Sequence of chain 1.H:
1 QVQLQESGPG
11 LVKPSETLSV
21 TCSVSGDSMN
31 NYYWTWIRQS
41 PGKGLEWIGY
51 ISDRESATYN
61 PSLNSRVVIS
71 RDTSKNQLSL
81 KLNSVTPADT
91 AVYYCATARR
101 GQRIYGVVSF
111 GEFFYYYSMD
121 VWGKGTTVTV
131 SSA

The small molecule below binds the protein below.
Small molecule (SMILES): CC(=O)N[C@H]1[C@H](O[C@H]2[C@H](O)[C@@H](NC(C)=O)CO[C@@H]2CO)O[C@H](CO)[C@@H](O[C@@H]2O[C@H](CO[C@H]3O[C@H](CO[C@H]4O[C@H](CO)[C@@H](O)[C@H](O)[C@@H]4O)[C@@H](O)[C@H](O)[C@@H]3O)[C@@H](O)[C@H](O[C@H]3O[C@H](CO)[C@@H](O)[C@H](O)[C@@H]3O)[C@@H]2O)[C@@H]1O

Sequence of chain 1.I:
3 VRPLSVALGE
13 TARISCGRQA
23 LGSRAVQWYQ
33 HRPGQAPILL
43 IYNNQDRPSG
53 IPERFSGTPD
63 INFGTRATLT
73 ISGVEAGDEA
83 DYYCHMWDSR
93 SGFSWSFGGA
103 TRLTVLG

Sequence of chain 1.C:
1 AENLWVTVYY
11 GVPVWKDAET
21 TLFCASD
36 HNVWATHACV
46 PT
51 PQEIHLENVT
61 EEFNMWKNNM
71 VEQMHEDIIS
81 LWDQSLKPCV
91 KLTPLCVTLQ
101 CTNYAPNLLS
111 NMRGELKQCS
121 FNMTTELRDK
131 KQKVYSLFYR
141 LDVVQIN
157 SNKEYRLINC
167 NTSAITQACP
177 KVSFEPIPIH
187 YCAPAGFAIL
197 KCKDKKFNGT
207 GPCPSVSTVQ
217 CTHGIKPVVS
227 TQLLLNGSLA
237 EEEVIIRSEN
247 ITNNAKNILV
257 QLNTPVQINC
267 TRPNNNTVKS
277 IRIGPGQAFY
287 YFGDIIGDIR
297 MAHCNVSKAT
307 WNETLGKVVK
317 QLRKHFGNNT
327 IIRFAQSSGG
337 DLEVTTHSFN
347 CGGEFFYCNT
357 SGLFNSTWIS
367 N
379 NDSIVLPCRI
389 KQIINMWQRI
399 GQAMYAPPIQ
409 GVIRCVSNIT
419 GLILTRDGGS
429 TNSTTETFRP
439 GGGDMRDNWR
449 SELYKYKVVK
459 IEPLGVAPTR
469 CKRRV

Binding-site contacts:
Ligand atom O4 contacts residue ILE104 of chain 1.H at 3.7 Å.
Ligand atom N2 contacts residue GLY106 of chain 1.H at 3.6 Å.
Ligand atom C1 contacts residue HIS299 of chain 1.C at 3.8 Å.
Ligand atom N2 contacts residue VAL107 of chain 1.H at 3.8 Å.
Ligand atom C5 contacts residue VAL383 of chain 1.C at 3.8 Å (hydrophobic).
Ligand atom C5 contacts residue ASN301 of chain 1.C at 3.6 Å.
Ligand atom N2 contacts residue ASN301 of chain 1.C at 2.9 Å (h-bond).
Ligand atom C6 contacts residue TYR105 of chain 1.H at 3.8 Å (hydrophobic).
Ligand atom O3 contacts residue GLY106 of chain 1.H at 3.8 Å.
Ligand atom O6 contacts residue GLN47 of chain 1.I at 2.6 Å (h-bond).
Ligand atom O4 contacts residue ASP62 of chain 1.I at 3.3 Å.
Ligand atom O6 contacts residue ARG103 of chain 1.H at 4.0 Å.
Ligand atom C7 contacts residue ASN301 of chain 1.C at 3.5 Å.
Ligand atom C5 contacts residue VAL107 of chain 1.H at 3.8 Å (hydrophobic).
Ligand atom N2 contacts residue HIS299 of chain 1.C at 3.2 Å (h-bond).
Ligand atom C2 contacts residue GLY106 of chain 1.H at 3.5 Å.
Ligand atom C4 contacts residue ILE63 of chain 1.I at 3.9 Å (hydrophobic).
Ligand atom O4 contacts residue VAL107 of chain 1.H at 3.5 Å.
Ligand atom C1 contacts residue GLN47 of chain 1.I at 4.0 Å.
Ligand atom C2 contacts residue HIS299 of chain 1.C at 3.8 Å.
Ligand atom O5 contacts residue ASN301 of chain 1.C at 2.3 Å (h-bond).
Ligand atom C6 contacts residue ILE104 of chain 1.H at 3.4 Å (hydrophobic).
Ligand atom C1 contacts residue ASN301 of chain 1.C at 1.4 Å.
Ligand atom O3 contacts residue ASP62 of chain 1.I at 3.3 Å (salt-bridge).
Ligand atom C6 contacts residue VAL383 of chain 1.C at 4.0 Å (hydrophobic).
Ligand atom O2 contacts residue GLN47 of chain 1.I at 3.7 Å.
Ligand atom C3 contacts residue ASN301 of chain 1.C at 3.8 Å.
Ligand atom C8 contacts residue VAL108 of chain 1.H at 3.8 Å (hydrophobic).
Ligand atom C3 contacts residue HIS299 of chain 1.C at 3.6 Å.
Ligand atom O3 contacts residue ASN45 of chain 1.I at 3.5 Å (h-bond).
Ligand atom C4 contacts residue ILE104 of chain 1.H at 4.0 Å (hydrophobic).
Ligand atom O7 contacts residue ASN301 of chain 1.C at 3.6 Å (h-bond).
Ligand atom C2 contacts residue ASN301 of chain 1.C at 2.5 Å.
Ligand atom O6 contacts residue ILE104 of chain 1.H at 3.5 Å (h-bond).
Ligand atom O6 contacts residue ILE63 of chain 1.I at 3.7 Å.
Ligand atom C4 contacts residue GLN47 of chain 1.I at 3.9 Å.
Ligand atom C8 contacts residue THR267 of chain 1.C at 3.9 Å.
Ligand atom O5 contacts residue VAL383 of chain 1.C at 3.6 Å.
Ligand atom C6 contacts residue GLN47 of chain 1.I at 3.4 Å.
Ligand atom O4 contacts residue ILE63 of chain 1.I at 3.7 Å.